Sequence of chain 1.B:
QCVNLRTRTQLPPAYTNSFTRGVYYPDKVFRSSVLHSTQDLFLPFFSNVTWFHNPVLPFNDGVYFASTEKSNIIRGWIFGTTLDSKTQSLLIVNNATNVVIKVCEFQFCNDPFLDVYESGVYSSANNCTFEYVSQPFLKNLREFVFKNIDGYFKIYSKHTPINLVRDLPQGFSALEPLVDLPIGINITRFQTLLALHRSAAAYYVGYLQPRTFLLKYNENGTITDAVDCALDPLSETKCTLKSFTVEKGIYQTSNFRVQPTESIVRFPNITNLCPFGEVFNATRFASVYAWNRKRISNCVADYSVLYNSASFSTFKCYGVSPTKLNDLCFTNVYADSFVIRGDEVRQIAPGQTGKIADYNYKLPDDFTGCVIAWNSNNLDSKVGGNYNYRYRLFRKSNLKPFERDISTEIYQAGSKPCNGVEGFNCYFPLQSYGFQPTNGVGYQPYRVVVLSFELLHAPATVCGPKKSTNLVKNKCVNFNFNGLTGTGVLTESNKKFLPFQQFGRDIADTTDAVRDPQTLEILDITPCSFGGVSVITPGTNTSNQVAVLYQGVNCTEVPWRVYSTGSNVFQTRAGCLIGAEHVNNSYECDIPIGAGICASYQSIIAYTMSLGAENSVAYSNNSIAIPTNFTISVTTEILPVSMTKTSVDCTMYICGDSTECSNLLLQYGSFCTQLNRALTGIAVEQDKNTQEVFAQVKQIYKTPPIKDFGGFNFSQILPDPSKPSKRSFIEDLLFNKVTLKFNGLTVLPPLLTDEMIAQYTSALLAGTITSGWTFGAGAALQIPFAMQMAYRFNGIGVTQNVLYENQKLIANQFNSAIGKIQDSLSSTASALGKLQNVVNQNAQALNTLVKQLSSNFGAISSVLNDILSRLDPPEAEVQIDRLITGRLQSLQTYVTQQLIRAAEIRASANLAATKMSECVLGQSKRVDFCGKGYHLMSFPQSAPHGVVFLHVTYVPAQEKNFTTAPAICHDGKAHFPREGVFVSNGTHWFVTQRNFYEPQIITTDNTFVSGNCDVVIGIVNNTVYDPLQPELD

This protein binds this small molecule.
Small molecule (SMILES): CC(=O)N[C@H]1[C@H](O[C@H]2[C@H](O)[C@@H](NC(C)=O)CO[C@@H]2CO)O[C@H](CO)[C@@H](O)[C@@H]1O

Binding-site contacts:
Ligand atom C5 contacts residue GLN802 of chain 1.B at 4.5 Å.
Ligand atom C1 contacts residue SER801 of chain 1.B at 3.6 Å.
Ligand atom C5 contacts residue SER801 of chain 1.B at 4.3 Å.
Ligand atom O7 contacts residue ASN799 of chain 1.B at 4.5 Å.
Ligand atom C4 contacts residue ASN799 of chain 1.B at 4.2 Å.
Ligand atom C6 contacts residue GLN802 of chain 1.B at 3.8 Å.
Ligand atom N2 contacts residue SER801 of chain 1.B at 4.3 Å.
Ligand atom N2 contacts residue ASN799 of chain 1.B at 2.9 Å (h-bond).
Ligand atom C2 contacts residue ASN799 of chain 1.B at 2.5 Å.
Ligand atom C2 contacts residue SER801 of chain 1.B at 4.3 Å.
Ligand atom C1 contacts residue ASN799 of chain 1.B at 1.4 Å.
Ligand atom C7 contacts residue ASN799 of chain 1.B at 3.9 Å.
Ligand atom C3 contacts residue SER801 of chain 1.B at 4.5 Å.
Ligand atom O6 contacts residue GLN802 of chain 1.B at 2.4 Å (h-bond).
Ligand atom C5 contacts residue ASN799 of chain 1.B at 3.6 Å.
Ligand atom O5 contacts residue SER801 of chain 1.B at 4.3 Å.
Ligand atom O5 contacts residue ASN799 of chain 1.B at 2.4 Å (h-bond).
Ligand atom C3 contacts residue ASN799 of chain 1.B at 3.8 Å.